This small molecule binds to this protein.
Small molecule (SMILES): O=C(CNc1ccccc1)N[C@@H](C(=O)NO)c1ccc(-c2cc(F)c(F)c(F)c2)cc1

Binding-site contacts:
Ligand atom C23 contacts residue ALA493 of chain 1.A at 3.5 Å (hydrophobic).
Ligand atom O16 contacts residue ZN1 of chain 1.U at 3.4 Å.
Ligand atom O16 contacts residue LYS302 of chain 1.A at 2.7 Å (salt-bridge).
Ligand atom C27 contacts residue MET308 of chain 1.A at 2.8 Å (hydrophobic).
Ligand atom O15 contacts residue GLU377 of chain 1.A at 2.8 Å (salt-bridge).
Ligand atom F24 contacts residue PHE499 of chain 1.A at 3.5 Å.
Ligand atom O01 contacts residue GLY405 of chain 1.A at 2.8 Å (h-bond).
Ligand atom O16 contacts residue ASP375 of chain 1.A at 2.9 Å (salt-bridge).
Ligand atom C27 contacts residue LEU408 of chain 1.A at 2.9 Å (hydrophobic).
Ligand atom C25 contacts residue MET308 of chain 1.A at 3.3 Å (hydrophobic).
Ligand atom O15 contacts residue LYS290 of chain 1.A at 3.3 Å (salt-bridge).
Ligand atom C13 contacts residue ZN1 of chain 1.U at 3.5 Å.
Ligand atom N14 contacts residue ZN1 of chain 1.V at 2.8 Å.
Ligand atom O16 contacts residue ASP295 of chain 1.A at 3.3 Å (salt-bridge).
Ligand atom N14 contacts residue ZN1 of chain 1.U at 2.7 Å.
Ligand atom C29 contacts residue MET308 of chain 1.A at 3.1 Å (hydrophobic).
Ligand atom C25 contacts residue LEU408 of chain 1.A at 3.2 Å (hydrophobic).
Ligand atom F26 contacts residue LEU408 of chain 1.A at 3.3 Å.
Ligand atom O15 contacts residue ASP375 of chain 1.A at 3.0 Å (salt-bridge).
Ligand atom C17 contacts residue GLY405 of chain 1.A at 3.5 Å.
Ligand atom C07 contacts residue TYR409 of chain 1.A at 3.4 Å (hydrophobic).
Ligand atom C13 contacts residue ASP375 of chain 1.A at 3.4 Å.
Ligand atom O15 contacts residue ASP295 of chain 1.A at 3.0 Å (salt-bridge).
Ligand atom O15 contacts residue ZN1 of chain 1.U at 1.7 Å.
Ligand atom C07 contacts residue GLY405 of chain 1.A at 3.5 Å.
Ligand atom F24 contacts residue ALA493 of chain 1.A at 3.2 Å.
Ligand atom N14 contacts residue CO31 of chain 1.T at 3.5 Å (h-bond).
Ligand atom N14 contacts residue ASP375 of chain 1.A at 3.4 Å (salt-bridge).
Ligand atom O16 contacts residue ZN1 of chain 1.V at 2.3 Å.
Ligand atom N14 contacts residue LEU403 of chain 1.A at 3.3 Å (h-bond).
Ligand atom F28 contacts residue LEU408 of chain 1.A at 2.9 Å.
Ligand atom C13 contacts residue ZN1 of chain 1.V at 2.9 Å.
Ligand atom O01 contacts residue THR404 of chain 1.A at 3.5 Å.
Ligand atom C18 contacts residue GLY405 of chain 1.A at 3.4 Å.
Ligand atom C22 contacts residue ALA493 of chain 1.A at 3.5 Å (hydrophobic).
Ligand atom F26 contacts residue PHE499 of chain 1.A at 2.9 Å.
Ligand atom O15 contacts residue ZN1 of chain 1.V at 1.9 Å.
Ligand atom C22 contacts residue PHE314 of chain 1.A at 3.2 Å (hydrophobic).
Ligand atom F24 contacts residue PHE314 of chain 1.A at 3.5 Å.
Ligand atom F28 contacts residue MET308 of chain 1.A at 3.0 Å.

Sequence of chain 1.A:
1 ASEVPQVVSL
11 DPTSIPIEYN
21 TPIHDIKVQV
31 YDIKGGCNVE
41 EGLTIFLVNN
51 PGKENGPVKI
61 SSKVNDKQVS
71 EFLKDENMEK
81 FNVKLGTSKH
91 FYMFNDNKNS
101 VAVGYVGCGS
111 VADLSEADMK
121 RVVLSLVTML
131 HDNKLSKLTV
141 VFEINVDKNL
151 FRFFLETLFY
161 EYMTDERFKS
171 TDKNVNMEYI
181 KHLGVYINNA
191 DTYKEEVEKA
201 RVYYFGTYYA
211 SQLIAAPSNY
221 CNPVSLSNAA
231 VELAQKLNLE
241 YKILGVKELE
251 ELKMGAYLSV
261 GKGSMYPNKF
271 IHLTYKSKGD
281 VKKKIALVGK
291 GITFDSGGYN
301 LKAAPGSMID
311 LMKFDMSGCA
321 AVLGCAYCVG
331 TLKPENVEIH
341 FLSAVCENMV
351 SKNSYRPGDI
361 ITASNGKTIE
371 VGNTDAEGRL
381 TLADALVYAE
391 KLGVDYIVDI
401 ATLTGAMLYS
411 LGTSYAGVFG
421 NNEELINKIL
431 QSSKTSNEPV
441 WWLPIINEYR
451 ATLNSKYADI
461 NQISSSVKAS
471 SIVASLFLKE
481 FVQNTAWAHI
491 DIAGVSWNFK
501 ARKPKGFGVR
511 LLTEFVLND